Binding-site contacts:
Ligand atom O7 contacts residue LEU98 of chain 1.A at 3.4 Å.
Ligand atom O6 contacts residue TYR100 of chain 1.A at 3.2 Å.
Ligand atom O6 contacts residue LEU154 of chain 1.A at 3.8 Å.
Ligand atom N1 contacts residue ALA49 of chain 1.A at 3.5 Å.
Ligand atom C21 contacts residue ASP166 of chain 1.A at 3.8 Å.
Ligand atom N15 contacts residue VAL101 of chain 1.A at 3.7 Å.
Ligand atom C20 contacts residue ASP166 of chain 1.A at 3.6 Å.
Ligand atom C5 contacts residue LEU154 of chain 1.A at 3.5 Å (hydrophobic).
Ligand atom C33 contacts residue PHE33 of chain 1.A at 3.6 Å (hydrophobic).
Ligand atom N1 contacts residue VAL76 of chain 1.A at 3.7 Å.
Ligand atom I31 contacts residue ILE28 of chain 1.A at 3.1 Å.
Ligand atom C4 contacts residue LEU154 of chain 1.A at 3.9 Å (hydrophobic).
Ligand atom C5 contacts residue ALA49 of chain 1.A at 3.8 Å (hydrophobic).
Ligand atom O11 contacts residue LYS51 of chain 1.A at 3.1 Å.
Ligand atom C22 contacts residue VAL36 of chain 1.A at 3.7 Å (hydrophobic).
Ligand atom C26 contacts residue VAL101 of chain 1.A at 3.5 Å (hydrophobic).
Ligand atom C12 contacts residue LYS51 of chain 1.A at 3.8 Å.
Ligand atom C18 contacts residue CYS165 of chain 1.A at 3.5 Å (hydrophobic).
Ligand atom C9 contacts residue CYS165 of chain 1.A at 3.9 Å (hydrophobic).
Ligand atom O11 contacts residue VAL36 of chain 1.A at 3.7 Å.
Ligand atom C2 contacts residue ALA49 of chain 1.A at 3.7 Å (hydrophobic).
Ligand atom C14 contacts residue VAL101 of chain 1.A at 3.1 Å (hydrophobic).
Ligand atom C24 contacts residue ILE28 of chain 1.A at 3.9 Å (hydrophobic).
Ligand atom C14 contacts residue LEU154 of chain 1.A at 3.4 Å (hydrophobic).
Ligand atom I31 contacts residue GLY29 of chain 1.A at 3.9 Å.
Ligand atom O6 contacts residue VAL101 of chain 1.A at 2.7 Å (h-bond).
Ligand atom C2 contacts residue ASP99 of chain 1.A at 3.7 Å.
Ligand atom N1 contacts residue ASP99 of chain 1.A at 2.6 Å (salt-bridge).
Ligand atom O6 contacts residue ASP99 of chain 1.A at 3.5 Å (salt-bridge).
Ligand atom C33 contacts residue ASP166 of chain 1.A at 3.6 Å.
Ligand atom F30 contacts residue VAL36 of chain 1.A at 3.5 Å.
Ligand atom N1 contacts residue LEU154 of chain 1.A at 3.8 Å.
Ligand atom N15 contacts residue LEU154 of chain 1.A at 3.9 Å.
Ligand atom C19 contacts residue ASN152 of chain 1.A at 3.8 Å.
Ligand atom C26 contacts residue PRO102 of chain 1.A at 3.2 Å (hydrophobic).
Ligand atom C5 contacts residue VAL101 of chain 1.A at 3.9 Å (hydrophobic).
Ligand atom C5 contacts residue ASP99 of chain 1.A at 3.4 Å.
Ligand atom O7 contacts residue VAL76 of chain 1.A at 3.8 Å.
Ligand atom O32 contacts residue LYS51 of chain 1.A at 3.1 Å.
Ligand atom O32 contacts residue ASP166 of chain 1.A at 3.6 Å (salt-bridge).

The protein below binds the small molecule below.
Small molecule (SMILES): COc1cccc2c(C3=C(c4cn(C)c5cc(I)c(F)cc45)C(=O)NC3=O)coc12

Sequence of chain 1.A:
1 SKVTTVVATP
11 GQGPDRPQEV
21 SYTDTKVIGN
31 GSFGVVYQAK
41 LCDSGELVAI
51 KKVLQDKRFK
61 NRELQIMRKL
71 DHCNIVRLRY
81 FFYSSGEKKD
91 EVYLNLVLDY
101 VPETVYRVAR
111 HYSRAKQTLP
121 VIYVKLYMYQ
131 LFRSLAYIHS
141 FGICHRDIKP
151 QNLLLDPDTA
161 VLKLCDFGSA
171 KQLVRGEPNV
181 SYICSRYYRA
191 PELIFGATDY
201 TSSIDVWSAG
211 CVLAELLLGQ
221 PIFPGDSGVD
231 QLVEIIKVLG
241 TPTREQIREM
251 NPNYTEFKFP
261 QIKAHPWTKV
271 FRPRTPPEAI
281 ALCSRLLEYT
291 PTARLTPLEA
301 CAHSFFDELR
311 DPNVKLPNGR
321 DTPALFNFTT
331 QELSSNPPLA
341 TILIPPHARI